Sequence of chain 1.J:
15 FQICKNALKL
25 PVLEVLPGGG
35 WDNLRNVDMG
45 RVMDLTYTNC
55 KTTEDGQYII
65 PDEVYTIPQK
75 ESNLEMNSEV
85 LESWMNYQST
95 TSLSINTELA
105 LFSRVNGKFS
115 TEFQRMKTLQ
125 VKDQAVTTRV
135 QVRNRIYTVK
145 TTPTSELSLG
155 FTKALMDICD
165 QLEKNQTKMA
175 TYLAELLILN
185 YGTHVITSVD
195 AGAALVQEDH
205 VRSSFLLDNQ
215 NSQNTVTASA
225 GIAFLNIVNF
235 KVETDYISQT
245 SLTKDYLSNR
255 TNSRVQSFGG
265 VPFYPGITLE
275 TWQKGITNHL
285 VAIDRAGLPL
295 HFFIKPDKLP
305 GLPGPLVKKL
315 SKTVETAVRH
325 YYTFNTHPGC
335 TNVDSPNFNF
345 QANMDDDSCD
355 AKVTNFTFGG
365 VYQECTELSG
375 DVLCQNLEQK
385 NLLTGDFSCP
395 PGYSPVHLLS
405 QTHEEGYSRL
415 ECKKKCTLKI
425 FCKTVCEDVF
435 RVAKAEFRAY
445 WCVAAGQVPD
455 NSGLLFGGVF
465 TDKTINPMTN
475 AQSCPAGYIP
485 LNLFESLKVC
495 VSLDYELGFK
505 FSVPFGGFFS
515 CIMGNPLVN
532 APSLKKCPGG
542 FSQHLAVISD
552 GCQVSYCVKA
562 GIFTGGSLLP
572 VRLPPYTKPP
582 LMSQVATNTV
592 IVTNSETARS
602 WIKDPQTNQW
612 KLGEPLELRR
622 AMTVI

Sequence of chain 1.I:
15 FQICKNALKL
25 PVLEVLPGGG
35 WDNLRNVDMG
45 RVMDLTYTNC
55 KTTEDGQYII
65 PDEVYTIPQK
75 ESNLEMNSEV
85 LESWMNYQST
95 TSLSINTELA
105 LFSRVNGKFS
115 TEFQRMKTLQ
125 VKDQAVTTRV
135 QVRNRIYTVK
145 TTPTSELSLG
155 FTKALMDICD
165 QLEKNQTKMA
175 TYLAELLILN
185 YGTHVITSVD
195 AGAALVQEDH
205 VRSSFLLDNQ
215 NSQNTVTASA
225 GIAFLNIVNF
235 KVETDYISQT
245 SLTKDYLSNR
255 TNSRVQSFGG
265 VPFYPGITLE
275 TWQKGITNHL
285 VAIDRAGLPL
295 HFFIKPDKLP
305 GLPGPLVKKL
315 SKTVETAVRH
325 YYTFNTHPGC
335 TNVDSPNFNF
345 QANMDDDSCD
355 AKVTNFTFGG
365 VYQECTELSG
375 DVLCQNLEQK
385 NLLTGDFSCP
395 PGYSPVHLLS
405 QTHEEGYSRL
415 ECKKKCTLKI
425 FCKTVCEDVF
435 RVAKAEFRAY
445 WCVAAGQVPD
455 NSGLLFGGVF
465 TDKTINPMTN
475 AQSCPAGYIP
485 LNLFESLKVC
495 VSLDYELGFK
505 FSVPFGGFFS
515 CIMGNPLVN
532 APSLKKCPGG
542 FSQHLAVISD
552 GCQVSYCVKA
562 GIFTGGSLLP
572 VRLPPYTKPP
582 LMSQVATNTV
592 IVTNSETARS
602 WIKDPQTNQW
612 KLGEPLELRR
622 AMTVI

The small molecule below binds the protein below.
Small molecule (SMILES): CC(=O)N[C@@H]1[C@@H](O)[C@H](O)[C@@H](CO)O[C@H]1O

Binding-site contacts:
Ligand atom C4 contacts residue ASN169 of chain 1.J at 4.2 Å.
Ligand atom O7 contacts residue ASN169 of chain 1.J at 3.1 Å (h-bond).
Ligand atom O7 contacts residue THR588 of chain 1.J at 4.5 Å.
Ligand atom O6 contacts residue GLN585 of chain 1.J at 3.8 Å.
Ligand atom C8 contacts residue THR588 of chain 1.J at 4.5 Å.
Ligand atom C8 contacts residue ASN169 of chain 1.J at 4.3 Å.
Ligand atom C2 contacts residue GLN585 of chain 1.J at 4.0 Å.
Ligand atom O7 contacts residue VAL586 of chain 1.J at 4.3 Å.
Ligand atom C1 contacts residue GLN585 of chain 1.J at 4.2 Å.
Ligand atom O5 contacts residue GLN585 of chain 1.J at 3.9 Å.
Ligand atom C5 contacts residue ASN169 of chain 1.J at 3.7 Å.
Ligand atom C8 contacts residue THR428 of chain 1.I at 4.3 Å.
Ligand atom C2 contacts residue ASN169 of chain 1.J at 2.5 Å.
Ligand atom N2 contacts residue ASN169 of chain 1.J at 2.9 Å (h-bond).
Ligand atom C8 contacts residue CYS416 of chain 1.I at 3.8 Å (hydrophobic).
Ligand atom C6 contacts residue THR171 of chain 1.J at 4.3 Å.
Ligand atom C1 contacts residue ASN169 of chain 1.J at 1.4 Å.
Ligand atom O7 contacts residue GLN585 of chain 1.J at 4.0 Å.
Ligand atom C3 contacts residue ASN169 of chain 1.J at 3.8 Å.
Ligand atom O5 contacts residue ASN169 of chain 1.J at 2.4 Å (h-bond).
Ligand atom O6 contacts residue LYS172 of chain 1.J at 4.4 Å.
Ligand atom C7 contacts residue ASN169 of chain 1.J at 3.2 Å.